Sequence of chain 1.A:
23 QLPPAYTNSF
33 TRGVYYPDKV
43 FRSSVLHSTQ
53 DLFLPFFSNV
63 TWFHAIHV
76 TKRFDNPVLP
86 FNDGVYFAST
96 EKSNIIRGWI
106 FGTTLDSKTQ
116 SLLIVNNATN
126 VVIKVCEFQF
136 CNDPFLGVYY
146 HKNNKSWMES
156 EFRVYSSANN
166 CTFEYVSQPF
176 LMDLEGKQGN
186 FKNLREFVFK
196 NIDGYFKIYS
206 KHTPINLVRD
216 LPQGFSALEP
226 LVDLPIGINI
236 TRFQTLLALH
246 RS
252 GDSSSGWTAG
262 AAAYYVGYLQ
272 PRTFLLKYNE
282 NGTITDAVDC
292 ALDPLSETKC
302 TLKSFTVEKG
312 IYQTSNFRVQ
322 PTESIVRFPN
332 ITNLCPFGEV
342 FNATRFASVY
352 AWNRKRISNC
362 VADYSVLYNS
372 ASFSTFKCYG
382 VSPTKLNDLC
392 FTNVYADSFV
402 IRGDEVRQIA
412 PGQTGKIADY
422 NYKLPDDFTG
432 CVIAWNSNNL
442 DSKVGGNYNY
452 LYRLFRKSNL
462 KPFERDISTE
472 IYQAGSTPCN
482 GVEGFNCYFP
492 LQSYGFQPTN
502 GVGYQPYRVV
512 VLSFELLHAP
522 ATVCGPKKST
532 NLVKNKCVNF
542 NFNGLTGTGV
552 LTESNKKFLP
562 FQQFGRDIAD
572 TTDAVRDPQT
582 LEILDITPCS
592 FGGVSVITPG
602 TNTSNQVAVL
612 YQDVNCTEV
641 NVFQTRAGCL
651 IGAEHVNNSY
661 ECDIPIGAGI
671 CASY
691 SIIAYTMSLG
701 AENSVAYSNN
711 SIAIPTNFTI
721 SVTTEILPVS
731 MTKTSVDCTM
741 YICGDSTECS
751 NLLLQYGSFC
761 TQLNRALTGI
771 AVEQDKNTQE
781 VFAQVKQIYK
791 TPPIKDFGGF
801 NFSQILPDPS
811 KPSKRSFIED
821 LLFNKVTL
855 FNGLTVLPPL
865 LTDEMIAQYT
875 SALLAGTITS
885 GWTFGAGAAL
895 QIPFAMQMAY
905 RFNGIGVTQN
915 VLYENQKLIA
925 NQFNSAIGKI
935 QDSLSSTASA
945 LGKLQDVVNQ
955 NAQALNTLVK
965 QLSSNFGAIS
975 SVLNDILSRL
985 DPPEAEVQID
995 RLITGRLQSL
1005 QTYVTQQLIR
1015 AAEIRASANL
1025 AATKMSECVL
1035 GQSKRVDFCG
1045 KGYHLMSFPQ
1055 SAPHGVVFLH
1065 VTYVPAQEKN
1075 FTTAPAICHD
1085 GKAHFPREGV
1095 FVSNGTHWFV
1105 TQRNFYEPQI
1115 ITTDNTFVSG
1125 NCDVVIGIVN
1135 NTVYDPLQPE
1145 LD

Binding-site contacts:
Ligand atom C5 contacts residue ASN603 of chain 1.A at 3.7 Å.
Ligand atom O7 contacts residue ASN603 of chain 1.A at 4.2 Å.
Ligand atom C3 contacts residue ASN603 of chain 1.A at 3.8 Å.
Ligand atom C4 contacts residue ASN603 of chain 1.A at 4.2 Å.
Ligand atom N2 contacts residue ASN603 of chain 1.A at 2.9 Å (h-bond).
Ligand atom C2 contacts residue ASN603 of chain 1.A at 2.5 Å.
Ligand atom C8 contacts residue ASN603 of chain 1.A at 3.4 Å.
Ligand atom O5 contacts residue ASN603 of chain 1.A at 2.4 Å (h-bond).
Ligand atom C1 contacts residue ASN603 of chain 1.A at 1.4 Å.
Ligand atom C7 contacts residue ASN603 of chain 1.A at 3.7 Å.

This protein binds this small molecule.
Small molecule (SMILES): CC(=O)N[C@@H]1[C@@H](O)[C@H](O)[C@@H](CO)O[C@H]1O